The protein below binds the small molecule below.
Small molecule (SMILES): CC(=O)N[C@H]1[C@H](O[C@H]2[C@H](O)[C@@H](NC(C)=O)CO[C@@H]2CO)O[C@H](CO)[C@@H](O[C@@H]2O[C@H](CO)[C@@H](O)[C@H](O)[C@@H]2O)[C@@H]1O

Binding-site contacts:
Ligand atom C2 contacts residue ASP405 of chain 1.H at 3.4 Å.
Ligand atom C6 contacts residue HIS452 of chain 1.H at 3.5 Å.
Ligand atom C8 contacts residue NAG1 of chain 1.FA at 3.6 Å.
Ligand atom O2 contacts residue MAN8 of chain 1.FA at 4.0 Å.
Ligand atom O3 contacts residue NAG1 of chain 1.FA at 3.0 Å (h-bond).
Ligand atom C3 contacts residue ASN430 of chain 1.H at 3.9 Å.
Ligand atom C1 contacts residue ASN430 of chain 1.H at 1.4 Å.
Ligand atom C7 contacts residue ALA407 of chain 1.H at 4.2 Å (hydrophobic).
Ligand atom C3 contacts residue NAG1 of chain 1.FA at 3.8 Å.
Ligand atom C2 contacts residue NAG1 of chain 1.FA at 4.2 Å.
Ligand atom O3 contacts residue NAG2 of chain 1.FA at 3.5 Å.
Ligand atom N2 contacts residue ASN430 of chain 1.H at 3.0 Å (h-bond).
Ligand atom C3 contacts residue ASP405 of chain 1.H at 3.5 Å.
Ligand atom C6 contacts residue VAL428 of chain 1.H at 4.0 Å (hydrophobic).
Ligand atom C8 contacts residue ASP405 of chain 1.H at 3.9 Å.
Ligand atom C8 contacts residue TYR384 of chain 1.H at 3.8 Å (hydrophobic).
Ligand atom N2 contacts residue NAG1 of chain 1.FA at 4.0 Å.
Ligand atom C2 contacts residue ASN430 of chain 1.H at 2.6 Å.
Ligand atom C8 contacts residue HIS452 of chain 1.H at 4.0 Å.
Ligand atom O6 contacts residue HIS452 of chain 1.H at 3.5 Å (h-bond).
Ligand atom O6 contacts residue NAG1 of chain 1.FA at 2.5 Å (h-bond).
Ligand atom O7 contacts residue NAG2 of chain 1.FA at 2.8 Å (h-bond).
Ligand atom C8 contacts residue NAG2 of chain 1.FA at 4.0 Å.
Ligand atom C7 contacts residue NAG1 of chain 1.FA at 4.0 Å.
Ligand atom C5 contacts residue ASN430 of chain 1.H at 3.5 Å.
Ligand atom C7 contacts residue ASN430 of chain 1.H at 3.8 Å.
Ligand atom C7 contacts residue ASP405 of chain 1.H at 3.8 Å.
Ligand atom O7 contacts residue ASN430 of chain 1.H at 4.2 Å.
Ligand atom O5 contacts residue ASN430 of chain 1.H at 2.3 Å (h-bond).
Ligand atom C1 contacts residue NAG1 of chain 1.FA at 3.8 Å.
Ligand atom C6 contacts residue NAG2 of chain 1.FA at 4.2 Å.
Ligand atom C7 contacts residue NAG2 of chain 1.FA at 3.8 Å.
Ligand atom O4 contacts residue NAG1 of chain 1.FA at 3.3 Å.
Ligand atom O7 contacts residue LEU403 of chain 1.H at 3.8 Å.
Ligand atom O5 contacts residue NAG1 of chain 1.FA at 3.5 Å.
Ligand atom C8 contacts residue ALA407 of chain 1.H at 3.8 Å (hydrophobic).
Ligand atom C1 contacts residue ASP405 of chain 1.H at 3.5 Å.
Ligand atom C4 contacts residue NAG1 of chain 1.FA at 4.1 Å.
Ligand atom N2 contacts residue ASP405 of chain 1.H at 2.8 Å (salt-bridge).
Ligand atom C6 contacts residue NAG1 of chain 1.FA at 3.6 Å.

Sequence of chain 1.H:
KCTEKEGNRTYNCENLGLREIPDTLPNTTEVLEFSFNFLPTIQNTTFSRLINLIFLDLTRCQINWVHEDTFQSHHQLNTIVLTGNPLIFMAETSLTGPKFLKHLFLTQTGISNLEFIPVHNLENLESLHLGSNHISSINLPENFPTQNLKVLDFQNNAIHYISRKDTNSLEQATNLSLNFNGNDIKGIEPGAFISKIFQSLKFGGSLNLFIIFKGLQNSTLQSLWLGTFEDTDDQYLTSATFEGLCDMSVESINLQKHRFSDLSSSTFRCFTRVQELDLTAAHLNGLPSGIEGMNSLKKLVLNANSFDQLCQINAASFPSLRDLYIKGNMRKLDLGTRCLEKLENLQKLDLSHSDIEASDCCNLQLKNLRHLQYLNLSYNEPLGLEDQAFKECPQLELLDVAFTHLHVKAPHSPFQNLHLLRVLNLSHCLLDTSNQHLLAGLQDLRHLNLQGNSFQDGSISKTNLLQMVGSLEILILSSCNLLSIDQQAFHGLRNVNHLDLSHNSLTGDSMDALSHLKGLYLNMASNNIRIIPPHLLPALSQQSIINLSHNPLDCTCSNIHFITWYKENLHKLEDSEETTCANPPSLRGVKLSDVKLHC